Sequence of chain 15.F:
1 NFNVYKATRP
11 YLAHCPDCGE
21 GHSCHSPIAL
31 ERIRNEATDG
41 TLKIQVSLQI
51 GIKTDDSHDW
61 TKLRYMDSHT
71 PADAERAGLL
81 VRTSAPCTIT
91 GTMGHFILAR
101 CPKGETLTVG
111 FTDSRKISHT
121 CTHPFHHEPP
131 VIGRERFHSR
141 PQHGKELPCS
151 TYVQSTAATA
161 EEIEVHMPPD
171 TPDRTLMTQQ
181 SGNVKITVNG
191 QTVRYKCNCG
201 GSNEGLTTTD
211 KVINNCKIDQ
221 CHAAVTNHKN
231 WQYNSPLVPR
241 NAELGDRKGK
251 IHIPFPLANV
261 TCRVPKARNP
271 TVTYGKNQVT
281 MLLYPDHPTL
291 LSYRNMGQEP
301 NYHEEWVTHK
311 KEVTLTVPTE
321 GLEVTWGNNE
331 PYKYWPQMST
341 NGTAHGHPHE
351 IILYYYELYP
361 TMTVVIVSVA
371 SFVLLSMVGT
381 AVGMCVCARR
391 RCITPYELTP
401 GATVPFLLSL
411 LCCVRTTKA

Sequence of chain 15.E:
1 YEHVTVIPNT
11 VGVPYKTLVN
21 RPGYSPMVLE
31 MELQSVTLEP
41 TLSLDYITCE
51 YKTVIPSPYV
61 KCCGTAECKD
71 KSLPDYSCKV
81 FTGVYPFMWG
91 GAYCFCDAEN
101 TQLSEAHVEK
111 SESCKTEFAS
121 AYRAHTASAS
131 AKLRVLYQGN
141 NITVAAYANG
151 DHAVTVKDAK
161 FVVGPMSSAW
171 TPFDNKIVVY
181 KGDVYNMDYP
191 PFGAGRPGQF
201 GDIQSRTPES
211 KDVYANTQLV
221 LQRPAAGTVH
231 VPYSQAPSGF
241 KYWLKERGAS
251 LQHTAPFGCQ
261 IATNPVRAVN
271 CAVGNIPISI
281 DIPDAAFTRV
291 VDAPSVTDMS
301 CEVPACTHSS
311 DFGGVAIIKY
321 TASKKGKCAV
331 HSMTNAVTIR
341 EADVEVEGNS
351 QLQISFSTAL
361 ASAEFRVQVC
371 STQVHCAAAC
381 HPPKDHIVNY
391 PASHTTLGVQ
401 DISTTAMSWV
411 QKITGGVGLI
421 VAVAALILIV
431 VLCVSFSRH

The protein below binds the small molecule below.
Small molecule (SMILES): CC(=O)N[C@@H]1[C@@H](O)[C@H](O)[C@@H](CO)O[C@H]1O

Binding-site contacts:
Ligand atom C7 contacts residue ASN259 of chain 15.F at 3.1 Å.
Ligand atom C2 contacts residue ASN259 of chain 15.F at 2.4 Å.
Ligand atom O6 contacts residue THR116 of chain 15.E at 3.5 Å.
Ligand atom N2 contacts residue ASN259 of chain 15.F at 2.9 Å (h-bond).
Ligand atom C1 contacts residue ASN259 of chain 15.F at 1.4 Å.
Ligand atom O5 contacts residue ASN259 of chain 15.F at 2.4 Å (h-bond).
Ligand atom O7 contacts residue LYS181 of chain 15.E at 3.9 Å.
Ligand atom O5 contacts residue THR116 of chain 15.E at 4.0 Å.
Ligand atom C5 contacts residue ASN259 of chain 15.F at 3.7 Å.
Ligand atom C8 contacts residue ASN259 of chain 15.F at 4.4 Å.
Ligand atom C8 contacts residue LYS181 of chain 15.E at 4.1 Å.
Ligand atom O7 contacts residue ASN259 of chain 15.F at 2.9 Å (h-bond).
Ligand atom C4 contacts residue ASN259 of chain 15.F at 4.2 Å.
Ligand atom O6 contacts residue LYS115 of chain 15.E at 4.4 Å.
Ligand atom C3 contacts residue ASN259 of chain 15.F at 3.8 Å.